Sequence of chain 30.E:
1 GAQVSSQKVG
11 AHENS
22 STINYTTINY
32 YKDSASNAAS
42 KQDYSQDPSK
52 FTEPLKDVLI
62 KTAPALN

Binding-site contacts:
Ligand atom OG contacts residue ALA2 of chain 30.E at 3.9 Å.
Ligand atom CB contacts residue ALA2 of chain 30.E at 3.5 Å (hydrophobic).
Ligand atom CG2 contacts residue SER5 of chain 30.E at 3.1 Å.
Ligand atom OE1 contacts residue SER5 of chain 30.E at 4.2 Å.
Ligand atom OE2 contacts residue VAL4 of chain 30.E at 4.1 Å.
Ligand atom CB contacts residue GLN3 of chain 30.E at 3.8 Å.
Ligand atom CA contacts residue ALA2 of chain 30.E at 3.9 Å (hydrophobic).
Ligand atom N contacts residue VAL4 of chain 30.E at 4.1 Å.
Ligand atom O contacts residue SER5 of chain 30.E at 3.8 Å.
Ligand atom OE1 contacts residue VAL4 of chain 30.E at 3.6 Å (h-bond).
Ligand atom CG1 contacts residue GLN3 of chain 30.E at 3.1 Å.
Ligand atom CD contacts residue VAL4 of chain 30.E at 3.8 Å (hydrophobic).
Ligand atom C contacts residue ALA2 of chain 30.E at 4.3 Å (hydrophobic).
Ligand atom O contacts residue VAL4 of chain 30.E at 4.0 Å.
Ligand atom C contacts residue ALA2 of chain 30.E at 3.3 Å (hydrophobic).
Ligand atom CG2 contacts residue VAL4 of chain 30.E at 3.8 Å (hydrophobic).
Ligand atom CG contacts residue VAL4 of chain 30.E at 4.2 Å (hydrophobic).
Ligand atom C contacts residue VAL4 of chain 30.E at 3.8 Å (hydrophobic).
Ligand atom O contacts residue VAL4 of chain 30.E at 3.0 Å (h-bond).
Ligand atom CG2 contacts residue MYR1 of chain 29.H at 3.7 Å.
Ligand atom CG2 contacts residue GLN3 of chain 30.E at 3.3 Å.
Ligand atom CB contacts residue GLN3 of chain 30.E at 4.1 Å.
Ligand atom CG2 contacts residue ALA2 of chain 30.E at 3.9 Å (hydrophobic).
Ligand atom CD1 contacts residue VAL4 of chain 30.E at 3.9 Å (hydrophobic).
Ligand atom O contacts residue SER6 of chain 30.E at 4.1 Å.
Ligand atom O contacts residue GLN3 of chain 30.E at 3.4 Å (h-bond).
Ligand atom CA contacts residue VAL4 of chain 30.E at 4.0 Å (hydrophobic).
Ligand atom C contacts residue GLN3 of chain 30.E at 4.3 Å.
Ligand atom CA contacts residue ALA2 of chain 30.E at 3.0 Å (hydrophobic).
Ligand atom OE2 contacts residue ASN25 of chain 30.E at 3.4 Å (h-bond).
Ligand atom CB contacts residue VAL4 of chain 30.E at 4.3 Å (hydrophobic).
Ligand atom O contacts residue ALA2 of chain 30.E at 4.0 Å.
Ligand atom CB contacts residue VAL4 of chain 30.E at 3.9 Å (hydrophobic).
Ligand atom C contacts residue VAL4 of chain 30.E at 3.4 Å (hydrophobic).
Ligand atom N contacts residue VAL4 of chain 30.E at 2.8 Å (h-bond).
Ligand atom N contacts residue ALA2 of chain 30.E at 4.3 Å.
Ligand atom N contacts residue ALA2 of chain 30.E at 2.8 Å (h-bond).
Ligand atom OG contacts residue GLN3 of chain 30.E at 3.0 Å (h-bond).
Ligand atom CB contacts residue MYR1 of chain 29.H at 4.3 Å.
Ligand atom CA contacts residue VAL4 of chain 30.E at 3.0 Å (hydrophobic).

The small molecule below binds the protein below.
Small molecule (SMILES): CC[C@H](C)[C@H](N)C(=O)N[C@@H](CO)C(=O)N[C@@H](CCC(=O)O)C(=O)N[C@H](C=O)C(C)C